Sequence of chain 1.C:
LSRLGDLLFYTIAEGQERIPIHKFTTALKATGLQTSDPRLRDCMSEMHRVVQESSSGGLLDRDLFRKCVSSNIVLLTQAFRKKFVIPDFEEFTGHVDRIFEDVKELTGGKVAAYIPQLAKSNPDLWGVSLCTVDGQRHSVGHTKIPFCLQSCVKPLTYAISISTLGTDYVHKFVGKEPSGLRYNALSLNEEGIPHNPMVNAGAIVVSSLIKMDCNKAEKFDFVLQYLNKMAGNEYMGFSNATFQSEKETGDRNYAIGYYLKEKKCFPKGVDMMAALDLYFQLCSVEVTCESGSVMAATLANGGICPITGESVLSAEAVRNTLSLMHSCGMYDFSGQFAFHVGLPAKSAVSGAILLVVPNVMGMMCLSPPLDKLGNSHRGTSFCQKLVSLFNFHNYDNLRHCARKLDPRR

Binding-site contacts:
Ligand atom N contacts residue GLN218 of chain 1.C at 3.5 Å (h-bond).
Ligand atom OE1 contacts residue SER219 of chain 1.C at 3.2 Å.
Ligand atom CA contacts residue TYR182 of chain 1.C at 3.8 Å (hydrophobic).
Ligand atom O contacts residue TYR182 of chain 1.C at 2.3 Å (h-bond).
Ligand atom OE1 contacts residue TYR399 of chain 1.C at 3.4 Å (h-bond).
Ligand atom OXT contacts residue GLU314 of chain 1.C at 3.9 Å.
Ligand atom N contacts residue ASN321 of chain 1.C at 4.0 Å.
Ligand atom C contacts residue GLU314 of chain 1.C at 4.1 Å.
Ligand atom CA contacts residue GLU314 of chain 1.C at 3.6 Å.
Ligand atom CG contacts residue VAL417 of chain 1.C at 3.6 Å (hydrophobic).
Ligand atom NE2 contacts residue SER219 of chain 1.C at 3.5 Å.
Ligand atom OXT contacts residue ASN321 of chain 1.C at 2.5 Å (h-bond).
Ligand atom OXT contacts residue TYR347 of chain 1.C at 4.2 Å.
Ligand atom CG contacts residue TYR251 of chain 1.C at 3.8 Å (hydrophobic).
Ligand atom OE1 contacts residue LYS222 of chain 1.C at 3.3 Å (salt-bridge).
Ligand atom CD contacts residue VAL417 of chain 1.C at 4.0 Å (hydrophobic).
Ligand atom CD contacts residue SER219 of chain 1.C at 3.5 Å.
Ligand atom C contacts residue ASN321 of chain 1.C at 3.6 Å.
Ligand atom NE2 contacts residue SER415 of chain 1.C at 4.3 Å.
Ligand atom CD contacts residue TYR251 of chain 1.C at 3.8 Å (hydrophobic).
Ligand atom CB contacts residue TYR251 of chain 1.C at 4.1 Å (hydrophobic).
Ligand atom OE1 contacts residue ASN268 of chain 1.C at 4.0 Å.
Ligand atom C contacts residue TYR182 of chain 1.C at 3.4 Å (hydrophobic).
Ligand atom OXT contacts residue ASN268 of chain 1.C at 3.0 Å (h-bond).
Ligand atom N contacts residue TYR347 of chain 1.C at 3.7 Å.
Ligand atom N contacts residue GLU314 of chain 1.C at 2.3 Å (salt-bridge).
Ligand atom C contacts residue ASN268 of chain 1.C at 3.7 Å.
Ligand atom CB contacts residue ASN268 of chain 1.C at 4.1 Å.
Ligand atom N contacts residue CYS351 of chain 1.C at 4.3 Å.
Ligand atom O contacts residue TYR251 of chain 1.C at 3.3 Å.
Ligand atom NE2 contacts residue ALA416 of chain 1.C at 3.6 Å.
Ligand atom O contacts residue ASN268 of chain 1.C at 4.1 Å.
Ligand atom OE1 contacts residue TYR251 of chain 1.C at 3.6 Å.
Ligand atom CG contacts residue TYR182 of chain 1.C at 3.8 Å (hydrophobic).
Ligand atom CB contacts residue TYR347 of chain 1.C at 3.8 Å (hydrophobic).
Ligand atom CB contacts residue GLN218 of chain 1.C at 4.0 Å.
Ligand atom C contacts residue TYR251 of chain 1.C at 4.0 Å (hydrophobic).
Ligand atom CA contacts residue GLN218 of chain 1.C at 3.9 Å.
Ligand atom CA contacts residue TYR347 of chain 1.C at 4.2 Å (hydrophobic).
Ligand atom NE2 contacts residue VAL417 of chain 1.C at 3.3 Å (h-bond).

The small molecule below binds the protein below.
Small molecule (SMILES): NC(=O)CC[C@H](N)C(=O)O